Binding-site contacts:
Ligand atom O03 contacts residue ALA147 of chain 1.A at 3.8 Å.
Ligand atom O03 contacts residue VAL144 of chain 1.A at 2.9 Å (h-bond).
Ligand atom C19 contacts residue LEU77 of chain 1.A at 3.5 Å (hydrophobic).
Ligand atom O01 contacts residue SER81 of chain 1.A at 2.9 Å (h-bond).
Ligand atom C11 contacts residue VAL144 of chain 1.A at 3.7 Å (hydrophobic).
Ligand atom C05 contacts residue SER119 of chain 1.A at 3.9 Å.
Ligand atom O02 contacts residue ARG118 of chain 1.A at 3.9 Å.
Ligand atom C05 contacts residue LEU77 of chain 1.A at 4.0 Å (hydrophobic).
Ligand atom C29 contacts residue VAL78 of chain 1.A at 3.9 Å (hydrophobic).
Ligand atom C07 contacts residue TRP130 of chain 1.A at 3.9 Å (hydrophobic).
Ligand atom C03 contacts residue SER122 of chain 1.A at 3.7 Å.
Ligand atom C28 contacts residue HIS149 of chain 1.A at 3.5 Å.
Ligand atom C06 contacts residue SER119 of chain 1.A at 3.6 Å.
Ligand atom O02 contacts residue TYR38 of chain 1.A at 2.8 Å (h-bond).
Ligand atom O03 contacts residue LEU74 of chain 1.A at 3.8 Å.
Ligand atom C24 contacts residue VAL144 of chain 1.A at 3.4 Å (hydrophobic).
Ligand atom C14 contacts residue TRP130 of chain 1.A at 4.0 Å (hydrophobic).
Ligand atom C24 contacts residue HIS149 of chain 1.A at 3.6 Å.
Ligand atom C16 contacts residue MET116 of chain 1.A at 4.0 Å (hydrophobic).
Ligand atom O01 contacts residue ARG118 of chain 1.A at 2.8 Å (salt-bridge).
Ligand atom C03 contacts residue CYS132 of chain 1.A at 3.8 Å (hydrophobic).
Ligand atom O02 contacts residue SER122 of chain 1.A at 2.9 Å (h-bond).
Ligand atom C09 contacts residue TRP130 of chain 1.A at 3.5 Å (hydrophobic).
Ligand atom C01 contacts residue SER81 of chain 1.A at 3.9 Å.
Ligand atom C04 contacts residue CYS132 of chain 1.A at 3.4 Å (hydrophobic).
Ligand atom C02 contacts residue TYR38 of chain 1.A at 3.8 Å (hydrophobic).
Ligand atom C31 contacts residue VAL78 of chain 1.A at 3.8 Å (hydrophobic).
Ligand atom C19 contacts residue ILE115 of chain 1.A at 3.9 Å (hydrophobic).
Ligand atom C03 contacts residue TYR38 of chain 1.A at 3.3 Å (hydrophobic).
Ligand atom C18 contacts residue VAL78 of chain 1.A at 3.7 Å (hydrophobic).
Ligand atom C06 contacts residue TRP130 of chain 1.A at 3.8 Å (hydrophobic).
Ligand atom C10 contacts residue LEU77 of chain 1.A at 3.8 Å (hydrophobic).
Ligand atom C04 contacts residue SER122 of chain 1.A at 3.7 Å.
Ligand atom C01 contacts residue ARG118 of chain 1.A at 3.8 Å.
Ligand atom C19 contacts residue SER81 of chain 1.A at 3.3 Å.
Ligand atom C21 contacts residue ILE112 of chain 1.A at 3.7 Å (hydrophobic).
Ligand atom C07 contacts residue SER119 of chain 1.A at 3.5 Å.
Ligand atom C31 contacts residue ALA75 of chain 1.A at 3.7 Å (hydrophobic).
Ligand atom C08 contacts residue TRP130 of chain 1.A at 3.8 Å (hydrophobic).
Ligand atom O02 contacts residue SER119 of chain 1.A at 3.4 Å.

Sequence of chain 1.A:
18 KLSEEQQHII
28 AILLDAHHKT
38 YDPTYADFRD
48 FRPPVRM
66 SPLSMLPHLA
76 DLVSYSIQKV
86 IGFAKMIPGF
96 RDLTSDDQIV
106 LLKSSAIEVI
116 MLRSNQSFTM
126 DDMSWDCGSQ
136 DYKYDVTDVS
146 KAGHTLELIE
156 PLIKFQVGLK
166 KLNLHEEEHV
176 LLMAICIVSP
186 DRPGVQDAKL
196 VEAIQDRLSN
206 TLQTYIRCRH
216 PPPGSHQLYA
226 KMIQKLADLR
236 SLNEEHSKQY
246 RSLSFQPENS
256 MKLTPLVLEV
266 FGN

A small-molecule ligand and the protein it binds are described below.
Small molecule (SMILES): C=C1/C(=C\C=C2/CCC[C@]3(C)[C@@H]([C@@H](C)[C@H](CCO)CCCC)CC[C@@H]23)C[C@@H](O)C[C@@H]1O